This small molecule binds to this protein.
Small molecule (SMILES): Cn1c(=O)n(-c2ccccc2)c(=O)c2cc(C(=O)C3=C(O)CCCC3=O)ccc21

Binding-site contacts:
Ligand atom C10 contacts residue PHE353 of chain 1.A at 3.5 Å (hydrophobic).
Ligand atom C9 contacts residue CO1 of chain 1.B at 3.1 Å.
Ligand atom C13 contacts residue PHE353 of chain 1.A at 3.4 Å (hydrophobic).
Ligand atom O23 contacts residue GLU366 of chain 1.A at 3.2 Å (salt-bridge).
Ligand atom C14 contacts residue PHE396 of chain 1.A at 3.8 Å (hydrophobic).
Ligand atom N17 contacts residue PHE353 of chain 1.A at 3.6 Å.
Ligand atom C6 contacts residue PHE391 of chain 1.A at 3.6 Å (hydrophobic).
Ligand atom C2 contacts residue SER239 of chain 1.A at 3.5 Å.
Ligand atom C29 contacts residue GLN265 of chain 1.A at 3.1 Å.
Ligand atom C5 contacts residue CO1 of chain 1.B at 3.7 Å.
Ligand atom O23 contacts residue PHE391 of chain 1.A at 3.6 Å (h-bond).
Ligand atom C14 contacts residue PHE353 of chain 1.A at 3.2 Å (hydrophobic).
Ligand atom C12 contacts residue GLY392 of chain 1.A at 3.5 Å.
Ligand atom C13 contacts residue PHE396 of chain 1.A at 3.5 Å (hydrophobic).
Ligand atom O7 contacts residue PHE391 of chain 1.A at 3.8 Å.
Ligand atom N17 contacts residue PHE396 of chain 1.A at 3.5 Å.
Ligand atom C11 contacts residue PHE353 of chain 1.A at 3.7 Å (hydrophobic).
Ligand atom O7 contacts residue HIS198 of chain 1.A at 3.1 Å (h-bond).
Ligand atom C19 contacts residue PHE396 of chain 1.A at 3.8 Å (hydrophobic).
Ligand atom C6 contacts residue CO1 of chain 1.B at 3.3 Å.
Ligand atom C15 contacts residue PHE353 of chain 1.A at 3.2 Å (hydrophobic).
Ligand atom C9 contacts residue PHE391 of chain 1.A at 3.5 Å (hydrophobic).
Ligand atom C24 contacts residue GLN265 of chain 1.A at 3.4 Å.
Ligand atom O7 contacts residue HIS280 of chain 1.A at 3.3 Å (h-bond).
Ligand atom C16 contacts residue PHE353 of chain 1.A at 3.8 Å (hydrophobic).
Ligand atom O23 contacts residue CO1 of chain 1.B at 2.0 Å.
Ligand atom C12 contacts residue PHE353 of chain 1.A at 3.6 Å (hydrophobic).
Ligand atom O8 contacts residue PHE396 of chain 1.A at 3.3 Å.
Ligand atom C27 contacts residue MET307 of chain 1.A at 3.6 Å (hydrophobic).
Ligand atom O23 contacts residue HIS280 of chain 1.A at 3.1 Å.
Ligand atom C11 contacts residue PHE391 of chain 1.A at 3.3 Å (hydrophobic).
Ligand atom C3 contacts residue ASN254 of chain 1.A at 3.8 Å.
Ligand atom C3 contacts residue SER239 of chain 1.A at 3.1 Å.
Ligand atom C11 contacts residue GLY392 of chain 1.A at 3.7 Å.
Ligand atom O7 contacts residue CO1 of chain 1.B at 2.1 Å.
Ligand atom C28 contacts residue GLN265 of chain 1.A at 3.3 Å.
Ligand atom C1 contacts residue PRO252 of chain 1.A at 3.5 Å (hydrophobic).
Ligand atom O20 contacts residue GLN265 of chain 1.A at 3.5 Å (h-bond).
Ligand atom C9 contacts residue HIS280 of chain 1.A at 3.7 Å.
Ligand atom O20 contacts residue PHE364 of chain 1.A at 3.5 Å.

Sequence of chain 1.A:
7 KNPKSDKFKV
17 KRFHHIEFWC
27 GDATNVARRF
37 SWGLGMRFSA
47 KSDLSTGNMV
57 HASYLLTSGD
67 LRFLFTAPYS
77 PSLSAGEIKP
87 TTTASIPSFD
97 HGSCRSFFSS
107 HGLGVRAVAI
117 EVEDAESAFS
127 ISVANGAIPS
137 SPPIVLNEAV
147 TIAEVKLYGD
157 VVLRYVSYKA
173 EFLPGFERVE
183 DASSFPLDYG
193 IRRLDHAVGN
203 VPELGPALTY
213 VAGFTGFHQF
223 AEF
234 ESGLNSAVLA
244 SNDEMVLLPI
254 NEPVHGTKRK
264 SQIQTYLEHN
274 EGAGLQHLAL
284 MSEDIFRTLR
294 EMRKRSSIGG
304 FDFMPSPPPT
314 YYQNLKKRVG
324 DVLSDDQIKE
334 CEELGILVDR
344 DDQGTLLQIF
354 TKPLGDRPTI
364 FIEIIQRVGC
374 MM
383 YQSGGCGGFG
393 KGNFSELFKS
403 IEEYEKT